The protein below binds the small molecule below.
Small molecule (SMILES): [H]/N=C(\NO)c1cccc(C(C)(C)NC(=O)Nc2ccc(Cl)cc2)c1

Sequence of chain 1.D:
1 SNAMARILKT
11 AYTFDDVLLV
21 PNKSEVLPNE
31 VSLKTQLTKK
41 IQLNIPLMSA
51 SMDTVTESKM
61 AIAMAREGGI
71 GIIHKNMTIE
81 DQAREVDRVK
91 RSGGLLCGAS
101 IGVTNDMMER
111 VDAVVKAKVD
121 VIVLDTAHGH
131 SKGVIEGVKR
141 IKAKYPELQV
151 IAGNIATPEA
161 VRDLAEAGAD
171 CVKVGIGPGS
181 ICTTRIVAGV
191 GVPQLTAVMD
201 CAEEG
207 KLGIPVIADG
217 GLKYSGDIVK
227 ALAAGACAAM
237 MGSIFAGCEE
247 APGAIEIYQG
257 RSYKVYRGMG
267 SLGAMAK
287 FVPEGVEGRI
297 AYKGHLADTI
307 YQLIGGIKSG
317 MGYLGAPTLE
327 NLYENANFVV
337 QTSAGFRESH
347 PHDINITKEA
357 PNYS

Binding-site contacts:
Ligand atom C22 contacts residue TYR319 of chain 1.D at 3.4 Å (hydrophobic).
Ligand atom N1 contacts residue IMP1 of chain 1.Q at 3.9 Å.
Ligand atom C2 contacts residue GLY266 of chain 1.C at 3.6 Å.
Ligand atom C7 contacts residue IMP1 of chain 1.Q at 3.6 Å.
Ligand atom N2 contacts residue TYR319 of chain 1.D at 3.7 Å.
Ligand atom N2 contacts residue GLU290 of chain 1.C at 3.1 Å (salt-bridge).
Ligand atom CL contacts residue PRO28 of chain 1.D at 3.9 Å.
Ligand atom C19 contacts residue PRO28 of chain 1.D at 3.8 Å (hydrophobic).
Ligand atom CL contacts residue GLY318 of chain 1.D at 3.3 Å.
Ligand atom C3 contacts residue GLY266 of chain 1.C at 3.6 Å.
Ligand atom N2 contacts residue ALA127 of chain 1.C at 3.9 Å.
Ligand atom N1 contacts residue ALA127 of chain 1.C at 3.8 Å.
Ligand atom N2 contacts residue IMP1 of chain 1.Q at 3.3 Å.
Ligand atom O1 contacts residue ALA127 of chain 1.C at 3.9 Å.
Ligand atom C10 contacts residue PHE287 of chain 1.C at 3.7 Å (hydrophobic).
Ligand atom N2 contacts residue THR184 of chain 1.C at 3.2 Å (h-bond).
Ligand atom C21 contacts residue SER315 of chain 1.D at 3.6 Å.
Ligand atom C18 contacts residue PHE287 of chain 1.C at 3.9 Å (hydrophobic).
Ligand atom C12 contacts residue PHE287 of chain 1.C at 3.9 Å (hydrophobic).
Ligand atom C21 contacts residue TYR319 of chain 1.D at 3.8 Å (hydrophobic).
Ligand atom N3 contacts residue GLU290 of chain 1.C at 3.2 Å (salt-bridge).
Ligand atom C22 contacts residue GLU290 of chain 1.C at 3.8 Å.
Ligand atom C22 contacts residue SER315 of chain 1.D at 3.5 Å.
Ligand atom N4 contacts residue GLU290 of chain 1.C at 2.9 Å (salt-bridge).
Ligand atom C18 contacts residue ALA127 of chain 1.C at 3.9 Å (hydrophobic).
Ligand atom C17 contacts residue ALA127 of chain 1.C at 3.8 Å (hydrophobic).
Ligand atom C4 contacts residue GLY266 of chain 1.C at 3.8 Å.
Ligand atom N4 contacts residue ALA127 of chain 1.C at 3.9 Å.
Ligand atom C13 contacts residue GLU290 of chain 1.C at 3.8 Å.
Ligand atom CL contacts residue VAL26 of chain 1.D at 3.9 Å.
Ligand atom C7 contacts residue ALA127 of chain 1.C at 3.7 Å (hydrophobic).
Ligand atom C20 contacts residue PRO28 of chain 1.D at 3.6 Å (hydrophobic).
Ligand atom C17 contacts residue GLU290 of chain 1.C at 3.8 Å.
Ligand atom O2 contacts residue PHE287 of chain 1.C at 3.6 Å.
Ligand atom C10 contacts residue GLU290 of chain 1.C at 3.6 Å.
Ligand atom C3 contacts residue MET265 of chain 1.C at 3.7 Å (hydrophobic).
Ligand atom C21 contacts residue PRO28 of chain 1.D at 3.7 Å (hydrophobic).
Ligand atom C13 contacts residue MET271 of chain 1.C at 3.7 Å (hydrophobic).
Ligand atom C13 contacts residue VAL288 of chain 1.C at 3.4 Å (hydrophobic).
Ligand atom O1 contacts residue IMP1 of chain 1.Q at 3.5 Å (h-bond).

Sequence of chain 1.C:
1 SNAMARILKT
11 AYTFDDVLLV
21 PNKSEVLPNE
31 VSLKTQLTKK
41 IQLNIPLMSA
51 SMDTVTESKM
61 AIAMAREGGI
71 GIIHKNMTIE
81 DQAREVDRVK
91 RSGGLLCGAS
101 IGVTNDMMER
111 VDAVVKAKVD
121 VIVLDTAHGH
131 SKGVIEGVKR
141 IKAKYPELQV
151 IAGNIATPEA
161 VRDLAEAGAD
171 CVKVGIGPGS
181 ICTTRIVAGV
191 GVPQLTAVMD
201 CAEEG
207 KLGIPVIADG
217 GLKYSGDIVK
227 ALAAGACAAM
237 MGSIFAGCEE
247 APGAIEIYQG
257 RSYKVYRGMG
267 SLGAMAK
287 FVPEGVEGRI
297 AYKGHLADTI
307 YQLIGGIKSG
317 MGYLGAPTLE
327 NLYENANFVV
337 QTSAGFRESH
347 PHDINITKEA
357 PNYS